A small-molecule ligand and the protein it binds are described below.
Small molecule (SMILES): CC(=O)N=c1[nH]c(C)c(-c2ccc(Cl)c(S(=O)(=O)NCCO)c2)s1

Binding-site contacts:
Ligand atom CAE contacts residue VAL380 of chain 1.CA at 3.5 Å (hydrophobic).
Ligand atom OAO contacts residue PRO263 of chain 1.CA at 3.3 Å.
Ligand atom NAU contacts residue LYS331 of chain 1.CA at 3.7 Å.
Ligand atom CAC contacts residue ILE455 of chain 1.CA at 4.0 Å (hydrophobic).
Ligand atom CAV contacts residue ASP456 of chain 1.CA at 3.7 Å.
Ligand atom CAE contacts residue TYR365 of chain 1.CA at 4.0 Å (hydrophobic).
Ligand atom CAB contacts residue ILE377 of chain 1.CA at 3.4 Å (hydrophobic).
Ligand atom CAH contacts residue ILE329 of chain 1.CA at 3.3 Å (hydrophobic).
Ligand atom CAJ contacts residue VAL380 of chain 1.CA at 3.4 Å (hydrophobic).
Ligand atom OAO contacts residue LEU256 of chain 1.CA at 3.1 Å.
Ligand atom OAM contacts residue LYS331 of chain 1.CA at 1.7 Å (salt-bridge).
Ligand atom CAE contacts residue PRO379 of chain 1.CA at 3.2 Å (hydrophobic).
Ligand atom CAT contacts residue ALA383 of chain 1.CA at 2.9 Å (hydrophobic).
Ligand atom CAS contacts residue ALA383 of chain 1.CA at 3.6 Å (hydrophobic).
Ligand atom CAQ contacts residue VAL380 of chain 1.CA at 3.5 Å (hydrophobic).
Ligand atom SAP contacts residue PRO379 of chain 1.CA at 3.9 Å.
Ligand atom NAK contacts residue PRO379 of chain 1.CA at 2.7 Å.
Ligand atom CAF contacts residue ILE329 of chain 1.CA at 3.7 Å (hydrophobic).
Ligand atom OAX contacts residue ASP456 of chain 1.CA at 3.8 Å.
Ligand atom SAP contacts residue ILE329 of chain 1.CA at 3.4 Å.
Ligand atom CL contacts residue ILE377 of chain 1.CA at 3.5 Å.
Ligand atom NAR contacts residue PRO379 of chain 1.CA at 3.5 Å.
Ligand atom CAJ contacts residue PRO379 of chain 1.CA at 3.1 Å (hydrophobic).
Ligand atom CAE contacts residue ILE377 of chain 1.CA at 3.8 Å (hydrophobic).
Ligand atom OAM contacts residue PRO263 of chain 1.CA at 3.7 Å.
Ligand atom OAO contacts residue LYS331 of chain 1.CA at 3.6 Å.
Ligand atom CL contacts residue LYS331 of chain 1.CA at 3.4 Å.
Ligand atom CAS contacts residue VAL380 of chain 1.CA at 3.9 Å (hydrophobic).
Ligand atom CAG contacts residue ILE329 of chain 1.CA at 2.8 Å (hydrophobic).
Ligand atom NAR contacts residue VAL380 of chain 1.CA at 3.0 Å (h-bond).
Ligand atom CAV contacts residue LYS331 of chain 1.CA at 3.4 Å.
Ligand atom CAE contacts residue GLU378 of chain 1.CA at 3.7 Å.
Ligand atom CAI contacts residue ILE329 of chain 1.CA at 3.3 Å (hydrophobic).
Ligand atom CAW contacts residue ASP456 of chain 1.CA at 3.0 Å.
Ligand atom CAQ contacts residue PRO379 of chain 1.CA at 3.0 Å (hydrophobic).
Ligand atom OAO contacts residue ILE329 of chain 1.CA at 3.5 Å.
Ligand atom NAK contacts residue VAL380 of chain 1.CA at 2.6 Å (h-bond).
Ligand atom CAI contacts residue PRO379 of chain 1.CA at 3.9 Å (hydrophobic).
Ligand atom CAC contacts residue ILE377 of chain 1.CA at 3.5 Å (hydrophobic).
Ligand atom SAN contacts residue LYS331 of chain 1.CA at 3.0 Å (salt-bridge).

Sequence of chain 1.CA:
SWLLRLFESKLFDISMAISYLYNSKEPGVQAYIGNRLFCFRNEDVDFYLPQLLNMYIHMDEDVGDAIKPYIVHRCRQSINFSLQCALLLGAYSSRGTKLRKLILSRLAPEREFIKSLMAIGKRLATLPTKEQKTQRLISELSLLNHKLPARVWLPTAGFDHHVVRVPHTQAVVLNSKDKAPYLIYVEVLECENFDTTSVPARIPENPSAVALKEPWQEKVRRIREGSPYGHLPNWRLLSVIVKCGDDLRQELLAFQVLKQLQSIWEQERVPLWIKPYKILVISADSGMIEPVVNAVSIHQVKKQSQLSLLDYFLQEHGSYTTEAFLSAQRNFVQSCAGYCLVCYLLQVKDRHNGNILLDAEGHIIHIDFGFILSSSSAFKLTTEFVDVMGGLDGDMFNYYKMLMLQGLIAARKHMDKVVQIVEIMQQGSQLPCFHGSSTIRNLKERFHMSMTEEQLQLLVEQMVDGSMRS